Sequence of chain 50.F:
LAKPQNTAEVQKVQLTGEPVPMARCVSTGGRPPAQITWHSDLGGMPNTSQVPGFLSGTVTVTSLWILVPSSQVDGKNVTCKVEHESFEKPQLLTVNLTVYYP

This small molecule binds to this protein.
Small molecule (SMILES): CC(=O)N[C@H]1[C@H](O[C@H]2[C@H](O)[C@@H](NC(C)=O)CO[C@@H]2CO)O[C@H](CO)[C@@H](O)[C@@H]1O

Binding-site contacts:
Ligand atom C4 contacts residue ASN47 of chain 50.F at 4.2 Å.
Ligand atom C2 contacts residue ASN47 of chain 50.F at 2.6 Å.
Ligand atom C3 contacts residue ASN47 of chain 50.F at 3.9 Å.
Ligand atom N2 contacts residue ASN47 of chain 50.F at 3.2 Å (h-bond).
Ligand atom C1 contacts residue ASN47 of chain 50.F at 1.4 Å.
Ligand atom O7 contacts residue ASN47 of chain 50.F at 3.9 Å.
Ligand atom C5 contacts residue ASN47 of chain 50.F at 3.4 Å.
Ligand atom C6 contacts residue ASN47 of chain 50.F at 4.0 Å.
Ligand atom O5 contacts residue ASN47 of chain 50.F at 2.2 Å (h-bond).
Ligand atom C7 contacts residue ASN47 of chain 50.F at 3.8 Å.